Binding-site contacts:
Ligand atom C1 contacts residue ASN94 of chain 1.B at 1.4 Å.
Ligand atom N2 contacts residue ASN94 of chain 1.B at 2.8 Å (h-bond).
Ligand atom O7 contacts residue ASN94 of chain 1.B at 4.5 Å.
Ligand atom C5 contacts residue ASN94 of chain 1.B at 3.7 Å.
Ligand atom C2 contacts residue ASN94 of chain 1.B at 2.5 Å.
Ligand atom C3 contacts residue ASN94 of chain 1.B at 3.8 Å.
Ligand atom C4 contacts residue ASN94 of chain 1.B at 4.2 Å.
Ligand atom O5 contacts residue ASN94 of chain 1.B at 2.4 Å (h-bond).
Ligand atom C7 contacts residue ASN94 of chain 1.B at 4.0 Å.

This small molecule binds to this protein.
Small molecule (SMILES): CC(=O)N[C@@H]1[C@@H](O)[C@H](O)[C@@H](CO)O[C@H]1O

Sequence of chain 1.B:
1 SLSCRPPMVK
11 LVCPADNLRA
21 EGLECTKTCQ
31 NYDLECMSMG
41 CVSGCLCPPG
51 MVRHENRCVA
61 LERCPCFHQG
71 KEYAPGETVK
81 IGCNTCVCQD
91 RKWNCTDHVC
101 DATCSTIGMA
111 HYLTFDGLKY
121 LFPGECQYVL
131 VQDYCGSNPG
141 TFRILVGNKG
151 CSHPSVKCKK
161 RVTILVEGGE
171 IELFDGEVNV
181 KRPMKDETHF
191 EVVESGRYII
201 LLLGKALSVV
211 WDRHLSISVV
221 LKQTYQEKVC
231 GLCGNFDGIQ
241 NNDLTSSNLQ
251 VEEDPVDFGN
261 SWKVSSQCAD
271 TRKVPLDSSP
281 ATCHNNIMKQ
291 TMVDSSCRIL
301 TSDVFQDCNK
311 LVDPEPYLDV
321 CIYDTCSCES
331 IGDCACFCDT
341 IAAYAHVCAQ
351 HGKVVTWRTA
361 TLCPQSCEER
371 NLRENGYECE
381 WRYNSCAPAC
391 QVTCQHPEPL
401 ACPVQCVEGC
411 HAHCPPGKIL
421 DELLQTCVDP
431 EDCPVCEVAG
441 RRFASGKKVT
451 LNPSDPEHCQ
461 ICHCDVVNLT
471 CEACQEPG